The small molecule below binds the protein below.
Small molecule (SMILES): O=C(CN1Cc2ccc(Cl)cc2[C@H](C(=O)Nc2cncc3ccccc23)C1)NC1CC1

Sequence of chain 1.A:
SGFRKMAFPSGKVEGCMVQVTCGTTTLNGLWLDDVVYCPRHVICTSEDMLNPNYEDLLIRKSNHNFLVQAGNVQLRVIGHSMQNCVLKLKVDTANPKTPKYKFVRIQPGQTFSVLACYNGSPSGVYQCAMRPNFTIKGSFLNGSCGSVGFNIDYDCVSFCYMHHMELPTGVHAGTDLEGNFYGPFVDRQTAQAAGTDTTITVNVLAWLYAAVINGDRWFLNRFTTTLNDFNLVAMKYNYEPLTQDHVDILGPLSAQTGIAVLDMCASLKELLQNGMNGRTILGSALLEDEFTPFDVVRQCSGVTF

Binding-site contacts:
Ligand atom C20 contacts residue ASN142 of chain 1.A at 3.9 Å.
Ligand atom C16 contacts residue GLU166 of chain 1.A at 3.7 Å.
Ligand atom N3 contacts residue PHE140 of chain 1.A at 3.8 Å.
Ligand atom C18 contacts residue ASN142 of chain 1.A at 3.7 Å.
Ligand atom CL contacts residue HIS41 of chain 1.A at 3.6 Å.
Ligand atom C17 contacts residue GLU166 of chain 1.A at 3.4 Å.
Ligand atom O1 contacts residue MET165 of chain 1.A at 3.6 Å.
Ligand atom C16 contacts residue LEU141 of chain 1.A at 3.7 Å (hydrophobic).
Ligand atom C contacts residue MET49 of chain 1.A at 3.7 Å (hydrophobic).
Ligand atom C15 contacts residue PHE140 of chain 1.A at 3.5 Å (hydrophobic).
Ligand atom N3 contacts residue HIS163 of chain 1.A at 2.6 Å (h-bond).
Ligand atom CL contacts residue MET49 of chain 1.A at 4.0 Å.
Ligand atom C19 contacts residue ASN142 of chain 1.A at 3.8 Å.
Ligand atom C23 contacts residue HIS164 of chain 1.A at 3.5 Å.
Ligand atom C16 contacts residue ASN142 of chain 1.A at 3.9 Å.
Ligand atom C4 contacts residue GLN189 of chain 1.A at 3.5 Å.
Ligand atom C2 contacts residue MET49 of chain 1.A at 4.0 Å (hydrophobic).
Ligand atom C15 contacts residue HIS163 of chain 1.A at 3.7 Å.
Ligand atom N2 contacts residue CYS145 of chain 1.A at 3.8 Å.
Ligand atom CL contacts residue ASP187 of chain 1.A at 3.6 Å.
Ligand atom C8 contacts residue GLU166 of chain 1.A at 3.5 Å.
Ligand atom C16 contacts residue PHE140 of chain 1.A at 3.9 Å (hydrophobic).
Ligand atom C17 contacts residue PHE140 of chain 1.A at 3.5 Å (hydrophobic).
Ligand atom C contacts residue MET165 of chain 1.A at 3.5 Å (hydrophobic).
Ligand atom C15 contacts residue SER144 of chain 1.A at 3.9 Å.
Ligand atom C17 contacts residue LEU141 of chain 1.A at 3.7 Å (hydrophobic).
Ligand atom C15 contacts residue LEU141 of chain 1.A at 3.8 Å (hydrophobic).
Ligand atom N3 contacts residue SER144 of chain 1.A at 3.5 Å (h-bond).
Ligand atom C15 contacts residue GLU166 of chain 1.A at 3.6 Å.
Ligand atom C23 contacts residue MET165 of chain 1.A at 3.7 Å (hydrophobic).
Ligand atom C14 contacts residue CYS145 of chain 1.A at 3.8 Å (hydrophobic).
Ligand atom C1 contacts residue MET49 of chain 1.A at 3.4 Å (hydrophobic).
Ligand atom C9 contacts residue GLU166 of chain 1.A at 4.0 Å.
Ligand atom CL contacts residue MET165 of chain 1.A at 3.5 Å.
Ligand atom O1 contacts residue GLU166 of chain 1.A at 3.2 Å (salt-bridge).
Ligand atom C14 contacts residue HIS163 of chain 1.A at 3.2 Å.
Ligand atom C17 contacts residue ASN142 of chain 1.A at 3.7 Å.
Ligand atom C14 contacts residue GLU166 of chain 1.A at 3.8 Å.
Ligand atom N3 contacts residue GLU166 of chain 1.A at 3.9 Å.
Ligand atom CL contacts residue HIS164 of chain 1.A at 3.6 Å.

Sequence of chain 1.B:
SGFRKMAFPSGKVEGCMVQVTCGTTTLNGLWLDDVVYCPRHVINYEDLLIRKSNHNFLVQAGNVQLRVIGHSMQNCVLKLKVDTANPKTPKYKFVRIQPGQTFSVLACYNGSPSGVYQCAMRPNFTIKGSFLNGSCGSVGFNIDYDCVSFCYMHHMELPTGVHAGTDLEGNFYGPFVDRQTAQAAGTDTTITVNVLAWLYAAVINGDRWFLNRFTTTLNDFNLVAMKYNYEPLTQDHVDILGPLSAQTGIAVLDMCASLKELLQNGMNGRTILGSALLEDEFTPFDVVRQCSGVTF